Sequence of chain 1.B:
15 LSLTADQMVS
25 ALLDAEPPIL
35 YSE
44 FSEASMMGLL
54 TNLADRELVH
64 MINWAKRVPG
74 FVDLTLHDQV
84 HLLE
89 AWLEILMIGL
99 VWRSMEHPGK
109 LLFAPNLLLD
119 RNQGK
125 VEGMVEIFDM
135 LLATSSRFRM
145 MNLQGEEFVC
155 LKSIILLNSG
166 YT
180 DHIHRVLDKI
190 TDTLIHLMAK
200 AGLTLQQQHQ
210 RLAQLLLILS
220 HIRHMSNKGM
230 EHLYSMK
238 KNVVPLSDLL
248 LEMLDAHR

This small molecule binds to this protein.
Small molecule (SMILES): C[C@]12CC[C@@H]3c4ccc(O)cc4CC[C@H]3[C@@H]1CC[C@@H]2O

Binding-site contacts:
Ligand atom O3 contacts residue LEU94 of chain 1.B at 3.9 Å.
Ligand atom C5 contacts residue PHE111 of chain 1.B at 3.8 Å (hydrophobic).
Ligand atom O17 contacts residue HIS231 of chain 1.B at 3.1 Å (h-bond).
Ligand atom C15 contacts residue MET95 of chain 1.B at 4.1 Å (hydrophobic).
Ligand atom C7 contacts residue MET95 of chain 1.B at 4.0 Å (hydrophobic).
Ligand atom C18 contacts residue LEU91 of chain 1.B at 4.2 Å (hydrophobic).
Ligand atom C6 contacts residue LEU98 of chain 1.B at 3.9 Å (hydrophobic).
Ligand atom C16 contacts residue ILE131 of chain 1.B at 4.0 Å (hydrophobic).
Ligand atom C17 contacts residue HIS231 of chain 1.B at 3.6 Å.
Ligand atom C3 contacts residue PHE111 of chain 1.B at 4.2 Å (hydrophobic).
Ligand atom C6 contacts residue PHE111 of chain 1.B at 4.2 Å (hydrophobic).
Ligand atom C9 contacts residue PHE111 of chain 1.B at 4.1 Å (hydrophobic).
Ligand atom C8 contacts residue LEU91 of chain 1.B at 4.2 Å (hydrophobic).
Ligand atom C2 contacts residue PHE111 of chain 1.B at 4.1 Å (hydrophobic).
Ligand atom C4 contacts residue LEU94 of chain 1.B at 3.8 Å (hydrophobic).
Ligand atom C15 contacts residue GLY228 of chain 1.B at 4.2 Å.
Ligand atom C4 contacts residue PHE111 of chain 1.B at 4.1 Å (hydrophobic).
Ligand atom C3 contacts residue ARG101 of chain 1.B at 4.0 Å.
Ligand atom C2 contacts residue GLU60 of chain 1.B at 3.2 Å.
Ligand atom C18 contacts residue LEU232 of chain 1.B at 4.1 Å (hydrophobic).
Ligand atom C1 contacts residue LEU53 of chain 1.B at 3.6 Å (hydrophobic).
Ligand atom O17 contacts residue GLY228 of chain 1.B at 4.2 Å.
Ligand atom C4 contacts residue LEU98 of chain 1.B at 4.1 Å (hydrophobic).
Ligand atom C16 contacts residue GLY228 of chain 1.B at 3.7 Å.
Ligand atom C3 contacts residue LEU94 of chain 1.B at 4.1 Å (hydrophobic).
Ligand atom O17 contacts residue MET50 of chain 1.B at 3.7 Å.
Ligand atom C2 contacts residue LEU56 of chain 1.B at 4.0 Å (hydrophobic).
Ligand atom O17 contacts residue LEU232 of chain 1.B at 3.7 Å.
Ligand atom C1 contacts residue PHE111 of chain 1.B at 4.1 Å (hydrophobic).
Ligand atom C6 contacts residue MET95 of chain 1.B at 3.8 Å (hydrophobic).
Ligand atom O3 contacts residue GLU60 of chain 1.B at 2.6 Å (salt-bridge).
Ligand atom C11 contacts residue LEU53 of chain 1.B at 4.0 Å (hydrophobic).
Ligand atom O3 contacts residue ARG101 of chain 1.B at 3.0 Å (salt-bridge).
Ligand atom C10 contacts residue PHE111 of chain 1.B at 3.8 Å (hydrophobic).
Ligand atom C1 contacts residue ALA57 of chain 1.B at 3.9 Å (hydrophobic).
Ligand atom C17 contacts residue MET128 of chain 1.B at 4.1 Å (hydrophobic).
Ligand atom C12 contacts residue LEU53 of chain 1.B at 4.1 Å (hydrophobic).
Ligand atom C3 contacts residue GLU60 of chain 1.B at 3.3 Å.
Ligand atom C16 contacts residue HIS231 of chain 1.B at 3.7 Å.
Ligand atom C2 contacts residue ALA57 of chain 1.B at 4.2 Å (hydrophobic).